Sequence of chain 30.C:
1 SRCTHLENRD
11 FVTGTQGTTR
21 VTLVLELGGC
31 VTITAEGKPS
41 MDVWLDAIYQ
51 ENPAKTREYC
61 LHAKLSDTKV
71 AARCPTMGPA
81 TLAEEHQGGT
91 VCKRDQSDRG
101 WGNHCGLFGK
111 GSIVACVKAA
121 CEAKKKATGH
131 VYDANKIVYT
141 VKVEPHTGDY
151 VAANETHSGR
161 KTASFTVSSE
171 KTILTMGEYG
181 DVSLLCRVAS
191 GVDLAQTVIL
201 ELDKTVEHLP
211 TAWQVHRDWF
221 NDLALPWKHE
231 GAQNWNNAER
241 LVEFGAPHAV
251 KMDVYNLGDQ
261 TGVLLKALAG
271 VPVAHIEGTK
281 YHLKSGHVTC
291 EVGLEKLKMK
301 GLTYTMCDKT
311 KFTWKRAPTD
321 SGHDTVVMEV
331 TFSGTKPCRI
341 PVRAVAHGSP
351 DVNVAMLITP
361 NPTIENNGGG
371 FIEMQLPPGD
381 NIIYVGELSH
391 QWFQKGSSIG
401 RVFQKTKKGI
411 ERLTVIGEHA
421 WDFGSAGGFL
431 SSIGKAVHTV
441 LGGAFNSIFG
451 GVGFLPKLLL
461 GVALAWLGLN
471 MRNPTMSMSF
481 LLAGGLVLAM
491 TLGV

Sequence of chain 55.C:
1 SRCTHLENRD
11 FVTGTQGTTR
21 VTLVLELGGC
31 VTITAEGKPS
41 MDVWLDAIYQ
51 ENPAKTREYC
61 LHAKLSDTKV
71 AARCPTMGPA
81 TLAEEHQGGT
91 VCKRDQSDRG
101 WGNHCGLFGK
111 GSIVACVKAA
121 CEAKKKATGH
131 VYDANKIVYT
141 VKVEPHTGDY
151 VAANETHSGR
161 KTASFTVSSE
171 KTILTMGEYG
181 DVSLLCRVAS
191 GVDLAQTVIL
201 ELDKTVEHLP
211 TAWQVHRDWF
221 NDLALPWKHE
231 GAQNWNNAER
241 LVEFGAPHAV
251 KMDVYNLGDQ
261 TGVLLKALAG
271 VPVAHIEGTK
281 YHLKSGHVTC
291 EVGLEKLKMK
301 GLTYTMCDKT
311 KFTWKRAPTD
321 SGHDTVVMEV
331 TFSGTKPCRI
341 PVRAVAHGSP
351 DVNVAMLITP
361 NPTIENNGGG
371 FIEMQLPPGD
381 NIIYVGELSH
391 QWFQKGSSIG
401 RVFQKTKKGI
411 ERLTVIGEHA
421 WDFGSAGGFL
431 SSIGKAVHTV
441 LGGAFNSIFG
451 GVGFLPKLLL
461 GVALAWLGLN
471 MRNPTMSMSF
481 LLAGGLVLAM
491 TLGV

A small-molecule ligand and the protein it binds are described below.
Small molecule (SMILES): CC(=O)N[C@H]1[C@H](O[C@H]2[C@H](O)[C@@H](NC(C)=O)CO[C@@H]2CO[C@@H]2O[C@@H](C)[C@@H](O)[C@@H](O)[C@@H]2O)O[C@H](CO)[C@@H](O)[C@@H]1O

Binding-site contacts:
Ligand atom C2 contacts residue ASN154 of chain 30.C at 2.4 Å.
Ligand atom C8 contacts residue HIS104 of chain 55.C at 3.9 Å.
Ligand atom C1 contacts residue ASN154 of chain 30.C at 1.4 Å.
Ligand atom C4 contacts residue ASN154 of chain 30.C at 4.3 Å.
Ligand atom O5 contacts residue ASN154 of chain 30.C at 2.4 Å (h-bond).
Ligand atom C7 contacts residue ASN154 of chain 30.C at 3.4 Å.
Ligand atom C5 contacts residue HIS104 of chain 55.C at 3.1 Å.
Ligand atom C6 contacts residue HIS104 of chain 55.C at 3.3 Å.
Ligand atom O5 contacts residue HIS104 of chain 55.C at 2.9 Å.
Ligand atom O7 contacts residue GLU155 of chain 30.C at 3.8 Å.
Ligand atom C1 contacts residue HIS104 of chain 55.C at 3.6 Å.
Ligand atom C3 contacts residue ASN154 of chain 30.C at 3.8 Å.
Ligand atom C5 contacts residue ASN154 of chain 30.C at 4.3 Å.
Ligand atom C7 contacts residue GLU155 of chain 30.C at 4.2 Å.
Ligand atom C5 contacts residue ASN154 of chain 30.C at 3.7 Å.
Ligand atom C8 contacts residue ASN154 of chain 30.C at 3.6 Å.
Ligand atom O5 contacts residue HIS104 of chain 55.C at 4.0 Å.
Ligand atom C8 contacts residue GLU155 of chain 30.C at 3.6 Å.
Ligand atom O7 contacts residue ASN154 of chain 30.C at 3.2 Å (h-bond).
Ligand atom C1 contacts residue HIS104 of chain 55.C at 4.3 Å.
Ligand atom C6 contacts residue ASN154 of chain 30.C at 3.8 Å.
Ligand atom O6 contacts residue HIS104 of chain 55.C at 4.4 Å.
Ligand atom N2 contacts residue ASN154 of chain 30.C at 2.8 Å (h-bond).